Sequence of chain 1.B:
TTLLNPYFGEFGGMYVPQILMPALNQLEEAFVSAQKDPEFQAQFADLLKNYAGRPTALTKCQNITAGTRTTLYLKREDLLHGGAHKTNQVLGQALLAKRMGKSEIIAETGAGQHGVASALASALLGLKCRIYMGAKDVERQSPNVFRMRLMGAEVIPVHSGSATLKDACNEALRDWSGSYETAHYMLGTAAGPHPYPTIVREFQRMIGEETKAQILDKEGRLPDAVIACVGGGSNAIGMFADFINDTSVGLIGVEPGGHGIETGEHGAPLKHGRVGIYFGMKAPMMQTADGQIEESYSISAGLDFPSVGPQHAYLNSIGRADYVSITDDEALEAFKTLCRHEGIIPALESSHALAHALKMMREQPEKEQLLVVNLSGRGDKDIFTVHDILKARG

This protein binds this small molecule.
Small molecule (SMILES): Cc1ncc(COP(=O)(O)O)c(CN[C@@H](CO)C(=O)O)c1O

Binding-site contacts:
Ligand atom C contacts residue THR110 of chain 1.B at 3.6 Å.
Ligand atom C contacts residue HIS115 of chain 1.B at 3.6 Å.
Ligand atom CB contacts residue GLY303 of chain 1.B at 3.3 Å.
Ligand atom O3 contacts residue GLN114 of chain 1.B at 3.2 Å.
Ligand atom O3P contacts residue GLY234 of chain 1.B at 3.1 Å (h-bond).
Ligand atom P contacts residue GLY234 of chain 1.B at 3.6 Å.
Ligand atom CA contacts residue LYS87 of chain 1.B at 3.6 Å.
Ligand atom O2P contacts residue GLY233 of chain 1.B at 3.0 Å (h-bond).
Ligand atom C5A contacts residue GLY303 of chain 1.B at 3.4 Å.
Ligand atom O contacts residue HIS115 of chain 1.B at 3.0 Å (h-bond).
Ligand atom O contacts residue THR110 of chain 1.B at 3.4 Å (h-bond).
Ligand atom O3P contacts residue GLY233 of chain 1.B at 3.4 Å (h-bond).
Ligand atom O contacts residue GLY113 of chain 1.B at 3.4 Å (h-bond).
Ligand atom OXT contacts residue THR110 of chain 1.B at 3.1 Å (h-bond).
Ligand atom OXT contacts residue GLY111 of chain 1.B at 3.1 Å (h-bond).
Ligand atom C6 contacts residue SER377 of chain 1.B at 3.6 Å.
Ligand atom N1 contacts residue SER377 of chain 1.B at 2.9 Å (h-bond).
Ligand atom O1P contacts residue SER235 of chain 1.B at 3.2 Å (h-bond).
Ligand atom N1 contacts residue GLU350 of chain 1.B at 3.5 Å.
Ligand atom N contacts residue LYS87 of chain 1.B at 3.3 Å.
Ligand atom OXT contacts residue HIS115 of chain 1.B at 3.3 Å.
Ligand atom O4P contacts residue LYS87 of chain 1.B at 3.5 Å (salt-bridge).
Ligand atom C4 contacts residue LYS87 of chain 1.B at 3.6 Å.
Ligand atom C4A contacts residue GLY303 of chain 1.B at 3.0 Å.
Ligand atom O contacts residue ALA112 of chain 1.B at 3.5 Å (h-bond).
Ligand atom O3P contacts residue THR190 of chain 1.B at 2.3 Å (h-bond).
Ligand atom O2P contacts residue VAL231 of chain 1.B at 3.6 Å.
Ligand atom O1P contacts residue ASN236 of chain 1.B at 2.7 Å (h-bond).
Ligand atom O contacts residue GLN114 of chain 1.B at 2.9 Å (h-bond).
Ligand atom OG contacts residue ALA112 of chain 1.B at 3.2 Å (h-bond).
Ligand atom O2P contacts residue GLY234 of chain 1.B at 3.0 Å (h-bond).
Ligand atom P contacts residue GLY233 of chain 1.B at 3.7 Å.
Ligand atom C4 contacts residue GLY303 of chain 1.B at 3.7 Å.
Ligand atom O2P contacts residue GLY232 of chain 1.B at 2.5 Å (h-bond).
Ligand atom P contacts residue SER235 of chain 1.B at 3.4 Å.
Ligand atom O1P contacts residue HIS86 of chain 1.B at 3.2 Å (h-bond).
Ligand atom C4A contacts residue LYS87 of chain 1.B at 3.4 Å.
Ligand atom O3P contacts residue SER235 of chain 1.B at 2.8 Å (h-bond).
Ligand atom OG contacts residue ASP305 of chain 1.B at 3.1 Å (salt-bridge).
Ligand atom OG contacts residue GLY111 of chain 1.B at 3.7 Å.